Sequence of chain 1.C:
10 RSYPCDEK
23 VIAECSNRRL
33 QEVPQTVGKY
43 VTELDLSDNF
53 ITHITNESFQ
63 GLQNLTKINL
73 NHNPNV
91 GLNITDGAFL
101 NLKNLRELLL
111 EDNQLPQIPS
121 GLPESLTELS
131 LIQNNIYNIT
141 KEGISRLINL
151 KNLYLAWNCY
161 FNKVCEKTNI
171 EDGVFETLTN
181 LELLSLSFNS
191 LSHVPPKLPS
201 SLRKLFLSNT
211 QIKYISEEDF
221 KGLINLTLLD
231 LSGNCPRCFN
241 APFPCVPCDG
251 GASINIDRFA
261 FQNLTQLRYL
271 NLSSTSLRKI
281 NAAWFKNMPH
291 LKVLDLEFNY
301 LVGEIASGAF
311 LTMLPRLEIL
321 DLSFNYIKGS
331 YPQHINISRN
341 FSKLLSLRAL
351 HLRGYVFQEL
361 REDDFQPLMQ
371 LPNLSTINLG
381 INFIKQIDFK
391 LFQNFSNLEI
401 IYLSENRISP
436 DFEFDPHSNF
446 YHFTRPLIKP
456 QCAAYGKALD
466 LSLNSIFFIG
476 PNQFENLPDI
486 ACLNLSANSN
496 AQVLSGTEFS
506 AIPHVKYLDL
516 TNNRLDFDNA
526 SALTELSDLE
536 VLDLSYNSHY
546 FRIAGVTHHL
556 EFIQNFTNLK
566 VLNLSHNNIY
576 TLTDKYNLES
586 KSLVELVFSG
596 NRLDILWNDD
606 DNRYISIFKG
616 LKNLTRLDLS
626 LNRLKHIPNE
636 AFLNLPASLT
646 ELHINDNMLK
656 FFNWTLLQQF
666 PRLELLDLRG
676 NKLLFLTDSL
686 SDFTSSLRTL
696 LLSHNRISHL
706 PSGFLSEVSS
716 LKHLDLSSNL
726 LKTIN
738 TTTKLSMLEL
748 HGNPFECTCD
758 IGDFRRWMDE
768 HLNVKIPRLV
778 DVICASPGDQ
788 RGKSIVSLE

This small molecule binds to this protein.
Small molecule (SMILES): CC(=O)N[C@@H]1[C@@H](O)[C@H](O)[C@@H](CO)O[C@H]1O

Binding-site contacts:
Ligand atom N2 contacts residue ASN658 of chain 1.C at 2.9 Å (h-bond).
Ligand atom C4 contacts residue ASN634 of chain 1.C at 4.3 Å.
Ligand atom C4 contacts residue ASN658 of chain 1.C at 4.2 Å.
Ligand atom C6 contacts residue ASN634 of chain 1.C at 3.8 Å.
Ligand atom C1 contacts residue LEU661 of chain 1.C at 4.0 Å (hydrophobic).
Ligand atom O5 contacts residue LEU661 of chain 1.C at 3.4 Å.
Ligand atom C7 contacts residue ASN658 of chain 1.C at 3.3 Å.
Ligand atom O5 contacts residue ASN634 of chain 1.C at 3.4 Å.
Ligand atom C1 contacts residue ASN634 of chain 1.C at 3.7 Å.
Ligand atom C1 contacts residue ASN658 of chain 1.C at 1.4 Å.
Ligand atom C8 contacts residue ASN658 of chain 1.C at 4.0 Å.
Ligand atom C5 contacts residue ASN658 of chain 1.C at 3.7 Å.
Ligand atom O6 contacts residue LEU638 of chain 1.C at 3.6 Å.
Ligand atom O7 contacts residue ASN658 of chain 1.C at 3.4 Å (h-bond).
Ligand atom O5 contacts residue THR660 of chain 1.C at 4.3 Å.
Ligand atom O6 contacts residue LEU661 of chain 1.C at 3.8 Å.
Ligand atom C3 contacts residue ASN658 of chain 1.C at 3.7 Å.
Ligand atom N2 contacts residue THR660 of chain 1.C at 4.3 Å.
Ligand atom C1 contacts residue THR660 of chain 1.C at 3.6 Å.
Ligand atom C2 contacts residue ASN634 of chain 1.C at 4.2 Å.
Ligand atom O5 contacts residue ASN658 of chain 1.C at 2.3 Å (h-bond).
Ligand atom C5 contacts residue LEU661 of chain 1.C at 4.2 Å (hydrophobic).
Ligand atom C5 contacts residue ASN634 of chain 1.C at 4.2 Å.
Ligand atom O6 contacts residue ASN634 of chain 1.C at 3.5 Å.
Ligand atom C2 contacts residue ASN658 of chain 1.C at 2.4 Å.